Binding-site contacts:
Ligand atom C3 contacts residue SER236 of chain 1.E at 4.2 Å.
Ligand atom O7 contacts residue VAL219 of chain 1.E at 4.2 Å.
Ligand atom C7 contacts residue SER236 of chain 1.E at 3.7 Å.
Ligand atom C3 contacts residue ASN174 of chain 1.E at 3.9 Å.
Ligand atom C5 contacts residue ASN174 of chain 1.E at 3.5 Å.
Ligand atom C1 contacts residue ASN174 of chain 1.E at 1.5 Å.
Ligand atom C7 contacts residue ARG217 of chain 1.E at 3.9 Å.
Ligand atom C1 contacts residue ARG221 of chain 1.E at 3.8 Å.
Ligand atom C7 contacts residue ARG221 of chain 1.E at 4.0 Å.
Ligand atom O5 contacts residue VAL219 of chain 1.E at 3.9 Å.
Ligand atom O7 contacts residue ARG221 of chain 1.E at 3.7 Å.
Ligand atom O7 contacts residue PHE237 of chain 1.E at 4.0 Å.
Ligand atom O5 contacts residue ASN174 of chain 1.E at 2.4 Å (h-bond).
Ligand atom C2 contacts residue ARG217 of chain 1.E at 3.7 Å.
Ligand atom O7 contacts residue SER234 of chain 1.E at 4.1 Å.
Ligand atom C8 contacts residue GLU215 of chain 1.E at 3.5 Å.
Ligand atom C2 contacts residue ASN174 of chain 1.E at 2.7 Å.
Ligand atom N2 contacts residue ASN174 of chain 1.E at 3.2 Å (h-bond).
Ligand atom O3 contacts residue VAL219 of chain 1.E at 3.8 Å.
Ligand atom C1 contacts residue VAL219 of chain 1.E at 4.3 Å (hydrophobic).
Ligand atom C6 contacts residue ARG217 of chain 1.E at 4.2 Å.
Ligand atom C3 contacts residue ARG217 of chain 1.E at 3.7 Å.
Ligand atom O2 contacts residue ARG221 of chain 1.E at 4.1 Å.
Ligand atom O3 contacts residue ARG221 of chain 1.E at 4.2 Å.
Ligand atom O3 contacts residue ARG217 of chain 1.E at 2.5 Å (salt-bridge).
Ligand atom C2 contacts residue VAL219 of chain 1.E at 4.1 Å (hydrophobic).
Ligand atom O4 contacts residue VAL219 of chain 1.E at 4.3 Å.
Ligand atom O7 contacts residue ASN174 of chain 1.E at 2.9 Å (h-bond).
Ligand atom C6 contacts residue SER220 of chain 1.E at 4.0 Å.
Ligand atom C7 contacts residue ASN174 of chain 1.E at 3.3 Å.
Ligand atom C8 contacts residue ARG221 of chain 1.E at 3.8 Å.
Ligand atom O5 contacts residue ARG221 of chain 1.E at 3.9 Å.
Ligand atom O6 contacts residue ARG217 of chain 1.E at 3.1 Å (salt-bridge).
Ligand atom C8 contacts residue ARG238 of chain 1.E at 4.0 Å.
Ligand atom O5 contacts residue SER220 of chain 1.E at 4.0 Å.
Ligand atom C8 contacts residue SER236 of chain 1.E at 4.2 Å.
Ligand atom N2 contacts residue ARG217 of chain 1.E at 3.4 Å (salt-bridge).
Ligand atom C8 contacts residue ARG217 of chain 1.E at 3.5 Å.
Ligand atom O7 contacts residue SER236 of chain 1.E at 3.0 Å (h-bond).
Ligand atom C4 contacts residue ASN174 of chain 1.E at 4.3 Å.

Sequence of chain 1.E:
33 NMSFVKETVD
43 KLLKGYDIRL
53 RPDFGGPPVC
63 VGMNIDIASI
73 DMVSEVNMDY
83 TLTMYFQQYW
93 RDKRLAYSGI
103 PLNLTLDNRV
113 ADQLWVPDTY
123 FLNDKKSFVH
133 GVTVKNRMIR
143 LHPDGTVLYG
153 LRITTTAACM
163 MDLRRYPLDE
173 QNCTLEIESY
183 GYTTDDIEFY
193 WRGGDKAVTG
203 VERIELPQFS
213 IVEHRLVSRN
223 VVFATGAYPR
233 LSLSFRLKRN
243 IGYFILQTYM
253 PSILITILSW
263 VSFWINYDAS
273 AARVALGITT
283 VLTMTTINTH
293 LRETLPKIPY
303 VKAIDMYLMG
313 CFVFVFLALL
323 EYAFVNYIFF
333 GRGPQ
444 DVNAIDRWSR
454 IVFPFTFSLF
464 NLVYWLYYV

This small molecule binds to this protein.
Small molecule (SMILES): CC(=O)N[C@H]1[C@H](O[C@H]2[C@H](O)[C@@H](NC(C)=O)CO[C@@H]2CO)O[C@H](CO)[C@@H](O[C@@H]2O[C@H](CO[C@H]3O[C@H](CO)[C@@H](O)[C@H](O[C@H]4O[C@H](CO)[C@@H](O)[C@H](O)[C@@H]4O)[C@@H]3O)[C@@H](O)[C@H](O[C@H]3O[C@H](CO)[C@@H](O)[C@H](O)[C@@H]3O)[C@@H]2O)[C@@H]1O